A small-molecule ligand and the protein it binds are described below.
Small molecule (SMILES): O=c1[nH]cc(F)c(=O)[nH]1

Sequence of chain 1.F:
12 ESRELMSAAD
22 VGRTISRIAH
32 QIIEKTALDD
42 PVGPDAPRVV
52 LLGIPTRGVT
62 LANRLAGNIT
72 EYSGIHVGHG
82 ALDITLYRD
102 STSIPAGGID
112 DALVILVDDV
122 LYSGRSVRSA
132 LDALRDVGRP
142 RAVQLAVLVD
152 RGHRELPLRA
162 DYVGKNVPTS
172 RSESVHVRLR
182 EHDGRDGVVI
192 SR

Binding-site contacts:
Ligand atom O2 contacts residue HIS177 of chain 1.F at 4.4 Å.
Ligand atom C2 contacts residue HIS177 of chain 1.F at 4.2 Å.
Ligand atom O4 contacts residue VAL178 of chain 1.F at 4.3 Å.
Ligand atom O4 contacts residue ARG179 of chain 1.F at 3.5 Å (salt-bridge).
Ligand atom F5 contacts residue ARG58 of chain 1.F at 2.1 Å.
Ligand atom C4 contacts residue ARG58 of chain 1.F at 4.3 Å.
Ligand atom O4 contacts residue ARG58 of chain 1.F at 4.3 Å.
Ligand atom N1 contacts residue ARG179 of chain 1.F at 4.0 Å.
Ligand atom O4 contacts residue HIS177 of chain 1.F at 3.3 Å (h-bond).
Ligand atom N3 contacts residue HIS177 of chain 1.F at 3.0 Å (h-bond).
Ligand atom C6 contacts residue ARG179 of chain 1.F at 4.0 Å.
Ligand atom F5 contacts residue ARG179 of chain 1.F at 4.2 Å.
Ligand atom C6 contacts residue ARG58 of chain 1.F at 3.6 Å.
Ligand atom O2 contacts residue ARG179 of chain 1.F at 4.3 Å.
Ligand atom C5 contacts residue ARG179 of chain 1.F at 3.6 Å.
Ligand atom O4 contacts residue VAL176 of chain 1.F at 3.7 Å.
Ligand atom N3 contacts residue ARG179 of chain 1.F at 3.2 Å (salt-bridge).
Ligand atom C5 contacts residue ARG58 of chain 1.F at 3.4 Å.
Ligand atom C4 contacts residue HIS177 of chain 1.F at 3.6 Å.
Ligand atom C4 contacts residue ARG179 of chain 1.F at 3.2 Å.
Ligand atom C2 contacts residue ARG179 of chain 1.F at 3.7 Å.